Binding-site contacts:
Ligand atom O2 contacts residue GLY196 of chain 1.A at 4.2 Å.
Ligand atom N2 contacts residue GLY219 of chain 1.A at 3.8 Å.
Ligand atom S1 contacts residue SER198 of chain 1.A at 3.7 Å.
Ligand atom C3 contacts residue GLY196 of chain 1.A at 4.0 Å.
Ligand atom C6 contacts residue GLN195 of chain 1.A at 4.2 Å.
Ligand atom C10 contacts residue GLY219 of chain 1.A at 4.0 Å.
Ligand atom N02 contacts residue SER193 of chain 1.A at 2.3 Å (h-bond).
Ligand atom C7 contacts residue TRP218 of chain 1.A at 4.0 Å (hydrophobic).
Ligand atom C6 contacts residue CYS194 of chain 1.A at 4.1 Å (hydrophobic).
Ligand atom S1 contacts residue SER193 of chain 1.A at 4.2 Å.
Ligand atom C9 contacts residue CYS222 of chain 1.A at 4.0 Å (hydrophobic).
Ligand atom C3 contacts residue HIS46 of chain 1.A at 3.8 Å.
Ligand atom N02 contacts residue TRP218 of chain 1.A at 3.8 Å.
Ligand atom C4 contacts residue GLN195 of chain 1.A at 3.8 Å.
Ligand atom C7 contacts residue VAL216 of chain 1.A at 4.1 Å (hydrophobic).
Ligand atom N02 contacts residue GLY229 of chain 1.A at 3.8 Å.
Ligand atom S1 contacts residue CYS194 of chain 1.A at 4.2 Å.
Ligand atom S1 contacts residue VAL216 of chain 1.A at 3.4 Å.
Ligand atom C9 contacts residue GLY219 of chain 1.A at 3.3 Å.
Ligand atom C2 contacts residue GLN195 of chain 1.A at 4.1 Å.
Ligand atom N02 contacts residue VAL216 of chain 1.A at 3.7 Å.
Ligand atom C8 contacts residue GLY219 of chain 1.A at 3.9 Å.
Ligand atom C8 contacts residue GLY221 of chain 1.A at 3.7 Å.
Ligand atom C10 contacts residue GLY221 of chain 1.A at 4.1 Å.
Ligand atom C7 contacts residue SER193 of chain 1.A at 3.2 Å.
Ligand atom C10 contacts residue GLN195 of chain 1.A at 4.2 Å.
Ligand atom O01 contacts residue GLN195 of chain 1.A at 3.4 Å (h-bond).
Ligand atom C1 contacts residue GLN195 of chain 1.A at 3.5 Å.
Ligand atom N2 contacts residue TRP218 of chain 1.A at 4.0 Å.
Ligand atom C5 contacts residue GLN195 of chain 1.A at 3.7 Å.
Ligand atom N2 contacts residue GLY221 of chain 1.A at 3.8 Å.
Ligand atom N02 contacts residue VAL230 of chain 1.A at 4.3 Å.
Ligand atom C5 contacts residue CYS194 of chain 1.A at 4.2 Å (hydrophobic).
Ligand atom C2 contacts residue HIS46 of chain 1.A at 4.2 Å.
Ligand atom C3 contacts residue SER198 of chain 1.A at 3.4 Å.
Ligand atom N2 contacts residue SER193 of chain 1.A at 3.8 Å.
Ligand atom C9 contacts residue GLY221 of chain 1.A at 3.0 Å.
Ligand atom O2 contacts residue GLN195 of chain 1.A at 3.1 Å.
Ligand atom C5 contacts residue SER198 of chain 1.A at 3.9 Å.
Ligand atom C6 contacts residue SER198 of chain 1.A at 4.2 Å.

Sequence of chain 1.A:
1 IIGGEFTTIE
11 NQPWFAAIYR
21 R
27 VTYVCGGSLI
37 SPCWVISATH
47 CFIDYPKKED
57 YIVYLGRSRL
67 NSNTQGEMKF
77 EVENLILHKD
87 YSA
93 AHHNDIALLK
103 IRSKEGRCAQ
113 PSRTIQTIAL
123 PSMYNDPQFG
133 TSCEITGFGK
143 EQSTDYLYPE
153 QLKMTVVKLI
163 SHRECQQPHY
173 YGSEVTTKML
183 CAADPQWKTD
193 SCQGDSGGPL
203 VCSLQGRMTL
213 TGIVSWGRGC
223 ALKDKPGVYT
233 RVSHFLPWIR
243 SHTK

The small molecule below binds the protein below.
Small molecule (SMILES): CCOC(=O)c1ccc2nc(N)sc2c1